Sequence of chain 1.C:
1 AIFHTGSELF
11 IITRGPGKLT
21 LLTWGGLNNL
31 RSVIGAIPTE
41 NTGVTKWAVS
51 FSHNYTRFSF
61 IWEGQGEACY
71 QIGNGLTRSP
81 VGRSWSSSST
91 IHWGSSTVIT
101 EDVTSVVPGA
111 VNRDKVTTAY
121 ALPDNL

Binding-site contacts:
Ligand atom O5 contacts residue LEU27 of chain 1.D at 3.4 Å.
Ligand atom O2 contacts residue VAL111 of chain 1.C at 4.0 Å.
Ligand atom C3 contacts residue HIS53 of chain 1.D at 3.8 Å.
Ligand atom C6 contacts residue ARG113 of chain 1.C at 3.5 Å.
Ligand atom C5 contacts residue ARG113 of chain 1.C at 4.0 Å.
Ligand atom O4 contacts residue ASN54 of chain 1.D at 2.8 Å (h-bond).
Ligand atom C4 contacts residue ARG113 of chain 1.C at 3.9 Å.
Ligand atom O5 contacts residue ASN54 of chain 1.D at 3.3 Å.
Ligand atom C4 contacts residue TRP93 of chain 1.D at 4.0 Å (hydrophobic).
Ligand atom O6 contacts residue ARG113 of chain 1.C at 3.9 Å.
Ligand atom C1 contacts residue ARG113 of chain 1.C at 4.1 Å.
Ligand atom O2 contacts residue ARG113 of chain 1.C at 2.9 Å (salt-bridge).
Ligand atom O3 contacts residue HIS53 of chain 1.D at 2.9 Å (h-bond).
Ligand atom O3 contacts residue TRP93 of chain 1.D at 3.1 Å (h-bond).
Ligand atom C2 contacts residue ARG113 of chain 1.C at 3.8 Å.
Ligand atom O2 contacts residue VAL33 of chain 1.C at 4.1 Å.
Ligand atom C3 contacts residue TRP93 of chain 1.D at 4.0 Å (hydrophobic).
Ligand atom C1 contacts residue ASN54 of chain 1.D at 3.3 Å.
Ligand atom O5 contacts residue ARG113 of chain 1.C at 3.8 Å.
Ligand atom O6 contacts residue ASN54 of chain 1.D at 3.2 Å (h-bond).
Ligand atom O6 contacts residue LEU27 of chain 1.D at 3.8 Å.
Ligand atom C6 contacts residue TYR55 of chain 1.D at 3.7 Å (hydrophobic).
Ligand atom C6 contacts residue TRP93 of chain 1.D at 3.9 Å (hydrophobic).
Ligand atom O3 contacts residue ARG113 of chain 1.C at 3.0 Å (salt-bridge).
Ligand atom C6 contacts residue ASN54 of chain 1.D at 3.9 Å.
Ligand atom O3 contacts residue LEU27 of chain 1.D at 3.8 Å.
Ligand atom C5 contacts residue ASN54 of chain 1.D at 4.0 Å.
Ligand atom C4 contacts residue ASN54 of chain 1.D at 3.9 Å.
Ligand atom C3 contacts residue LEU27 of chain 1.D at 4.1 Å (hydrophobic).
Ligand atom C2 contacts residue TRP93 of chain 1.D at 4.1 Å (hydrophobic).
Ligand atom C4 contacts residue LEU27 of chain 1.D at 3.7 Å (hydrophobic).
Ligand atom O4 contacts residue ARG113 of chain 1.C at 3.1 Å (salt-bridge).
Ligand atom O4 contacts residue TRP93 of chain 1.D at 2.9 Å (h-bond).
Ligand atom C3 contacts residue ARG113 of chain 1.C at 3.3 Å.
Ligand atom C2 contacts residue HIS53 of chain 1.D at 4.0 Å.
Ligand atom O6 contacts residue ASN28 of chain 1.D at 3.8 Å.
Ligand atom O4 contacts residue HIS53 of chain 1.D at 3.3 Å.
Ligand atom C6 contacts residue ASN54 of chain 1.D at 4.1 Å.
Ligand atom C2 contacts residue ASN54 of chain 1.D at 3.7 Å.
Ligand atom C6 contacts residue LEU27 of chain 1.D at 4.0 Å (hydrophobic).

Sequence of chain 1.D:
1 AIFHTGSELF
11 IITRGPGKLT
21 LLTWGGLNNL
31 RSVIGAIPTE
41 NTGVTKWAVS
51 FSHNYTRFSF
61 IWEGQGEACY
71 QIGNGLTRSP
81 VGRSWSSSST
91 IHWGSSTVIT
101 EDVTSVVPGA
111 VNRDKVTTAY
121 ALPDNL

This protein binds this small molecule.
Small molecule (SMILES): CC(=O)N[C@H]1[C@H](O[C@@H]2[C@@H](O)[C@@H](O)O[C@H](CO)[C@@H]2O)O[C@H](CO)[C@@H](O[C@@H]2O[C@@H](C)[C@@H](O)[C@@H](O)[C@@H]2O)[C@@H]1O[C@@H]1O[C@H](CO)[C@H](O)[C@H](O)[C@H]1O